This small molecule binds to this protein.
Small molecule (SMILES): O=C(O)c1cnn(-c2ccccc2)c1OCCCCc1c[nH]c2ccccc12

Sequence of chain 1.B:
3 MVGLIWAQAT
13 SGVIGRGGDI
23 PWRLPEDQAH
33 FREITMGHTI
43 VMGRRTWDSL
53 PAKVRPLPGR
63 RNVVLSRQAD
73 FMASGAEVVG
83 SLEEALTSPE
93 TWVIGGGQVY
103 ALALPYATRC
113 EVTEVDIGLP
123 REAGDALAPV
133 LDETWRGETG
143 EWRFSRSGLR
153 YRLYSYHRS

Binding-site contacts:
Ligand atom C28 contacts residue NDP1 of chain 1.H at 4.2 Å.
Ligand atom C23 contacts residue ILE96 of chain 1.B at 3.6 Å (hydrophobic).
Ligand atom O01 contacts residue ARG34 of chain 1.B at 4.0 Å.
Ligand atom C10 contacts residue GLN30 of chain 1.B at 3.5 Å.
Ligand atom C25 contacts residue THR48 of chain 1.B at 4.1 Å.
Ligand atom C26 contacts residue LEU52 of chain 1.B at 3.5 Å (hydrophobic).
Ligand atom C24 contacts residue ILE96 of chain 1.B at 3.1 Å (hydrophobic).
Ligand atom C05 contacts residue ARG34 of chain 1.B at 3.1 Å.
Ligand atom C16 contacts residue PHE33 of chain 1.B at 3.8 Å (hydrophobic).
Ligand atom C21 contacts residue PHE33 of chain 1.B at 3.7 Å (hydrophobic).
Ligand atom C18 contacts residue GLN30 of chain 1.B at 3.4 Å.
Ligand atom C21 contacts residue NDP1 of chain 1.H at 3.5 Å.
Ligand atom O03 contacts residue ARG62 of chain 1.B at 2.8 Å (salt-bridge).
Ligand atom C18 contacts residue PHE33 of chain 1.B at 4.0 Å (hydrophobic).
Ligand atom C02 contacts residue ARG62 of chain 1.B at 3.6 Å.
Ligand atom C28 contacts residue PHE33 of chain 1.B at 4.1 Å (hydrophobic).
Ligand atom N22 contacts residue ILE96 of chain 1.B at 3.6 Å (h-bond).
Ligand atom C20 contacts residue PHE33 of chain 1.B at 4.1 Å (hydrophobic).
Ligand atom C23 contacts residue PHE33 of chain 1.B at 3.6 Å (hydrophobic).
Ligand atom N22 contacts residue PHE33 of chain 1.B at 3.5 Å.
Ligand atom C04 contacts residue ARG34 of chain 1.B at 3.6 Å.
Ligand atom C23 contacts residue NDP1 of chain 1.H at 3.5 Å.
Ligand atom C17 contacts residue GLN30 of chain 1.B at 3.9 Å.
Ligand atom N22 contacts residue ILE7 of chain 1.B at 4.2 Å.
Ligand atom O01 contacts residue PHE33 of chain 1.B at 3.0 Å.
Ligand atom C02 contacts residue ARG34 of chain 1.B at 3.9 Å.
Ligand atom C19 contacts residue ILE22 of chain 1.B at 4.2 Å (hydrophobic).
Ligand atom N06 contacts residue ARG34 of chain 1.B at 3.6 Å (salt-bridge).
Ligand atom C25 contacts residue LEU52 of chain 1.B at 3.9 Å (hydrophobic).
Ligand atom C16 contacts residue GLN30 of chain 1.B at 3.2 Å.
Ligand atom O15 contacts residue PHE33 of chain 1.B at 4.2 Å.
Ligand atom C02 contacts residue PHE33 of chain 1.B at 4.2 Å (hydrophobic).
Ligand atom O01 contacts residue ARG62 of chain 1.B at 3.1 Å (salt-bridge).
Ligand atom C17 contacts residue PHE33 of chain 1.B at 3.3 Å (hydrophobic).
Ligand atom C24 contacts residue PHE33 of chain 1.B at 3.9 Å (hydrophobic).
Ligand atom C25 contacts residue ILE96 of chain 1.B at 3.6 Å (hydrophobic).
Ligand atom C09 contacts residue GLN30 of chain 1.B at 3.5 Å.
Ligand atom O03 contacts residue ARG34 of chain 1.B at 3.3 Å.
Ligand atom N22 contacts residue NDP1 of chain 1.H at 3.2 Å.
Ligand atom C24 contacts residue NDP1 of chain 1.H at 3.8 Å.